The protein below binds the small molecule below.
Small molecule (SMILES): CCCCCCCCCCCC[N+](C)(C)CCCS(=O)(=O)O

Binding-site contacts:
Ligand atom S1 contacts residue ARG224 of chain 45.A at 4.0 Å.
Ligand atom O1S contacts residue ARG224 of chain 45.A at 2.9 Å (salt-bridge).
Ligand atom S1 contacts residue GLY222 of chain 45.A at 3.8 Å.
Ligand atom C2 contacts residue TRP374 of chain 45.A at 4.0 Å (hydrophobic).
Ligand atom O2S contacts residue GLY222 of chain 45.A at 3.4 Å (h-bond).
Ligand atom S1 contacts residue TRP374 of chain 45.A at 4.4 Å.
Ligand atom C3 contacts residue TRP374 of chain 45.A at 4.0 Å (hydrophobic).
Ligand atom N1 contacts residue TRP374 of chain 45.A at 3.5 Å.
Ligand atom C1 contacts residue ARG224 of chain 45.A at 4.1 Å.
Ligand atom C1 contacts residue TRP374 of chain 45.A at 3.3 Å (hydrophobic).
Ligand atom O2S contacts residue LYS215 of chain 45.A at 3.1 Å (salt-bridge).
Ligand atom O1S contacts residue PHE223 of chain 45.A at 3.2 Å.
Ligand atom C3 contacts residue ASP229 of chain 45.A at 4.4 Å.
Ligand atom O1S contacts residue GLY222 of chain 45.A at 3.0 Å (h-bond).
Ligand atom O3S contacts residue ARG224 of chain 45.A at 3.8 Å.
Ligand atom C2 contacts residue ARG224 of chain 45.A at 4.0 Å.
Ligand atom S1 contacts residue LYS215 of chain 45.A at 4.1 Å.
Ligand atom O1S contacts residue LYS215 of chain 45.A at 3.9 Å.
Ligand atom O1S contacts residue TRP374 of chain 45.A at 4.0 Å.

Sequence of chain 45.A:
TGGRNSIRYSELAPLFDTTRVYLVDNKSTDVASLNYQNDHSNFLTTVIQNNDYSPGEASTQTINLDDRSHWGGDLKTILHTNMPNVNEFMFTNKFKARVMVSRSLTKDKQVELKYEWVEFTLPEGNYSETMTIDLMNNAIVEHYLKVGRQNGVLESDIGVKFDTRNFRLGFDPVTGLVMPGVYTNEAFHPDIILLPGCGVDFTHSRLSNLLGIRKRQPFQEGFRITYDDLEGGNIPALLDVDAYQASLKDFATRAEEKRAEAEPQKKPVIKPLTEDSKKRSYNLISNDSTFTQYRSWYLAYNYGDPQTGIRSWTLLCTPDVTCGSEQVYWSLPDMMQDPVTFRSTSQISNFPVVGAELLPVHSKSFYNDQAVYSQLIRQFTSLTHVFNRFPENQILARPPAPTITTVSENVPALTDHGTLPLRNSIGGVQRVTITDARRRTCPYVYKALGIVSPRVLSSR